This small molecule binds to this protein.
Small molecule (SMILES): CC(=O)N[C@H]1[C@H](O[C@H]2[C@H](O)[C@@H](NC(C)=O)CO[C@@H]2CO)O[C@H](CO)[C@@H](O)[C@@H]1O

Sequence of chain 29.G:
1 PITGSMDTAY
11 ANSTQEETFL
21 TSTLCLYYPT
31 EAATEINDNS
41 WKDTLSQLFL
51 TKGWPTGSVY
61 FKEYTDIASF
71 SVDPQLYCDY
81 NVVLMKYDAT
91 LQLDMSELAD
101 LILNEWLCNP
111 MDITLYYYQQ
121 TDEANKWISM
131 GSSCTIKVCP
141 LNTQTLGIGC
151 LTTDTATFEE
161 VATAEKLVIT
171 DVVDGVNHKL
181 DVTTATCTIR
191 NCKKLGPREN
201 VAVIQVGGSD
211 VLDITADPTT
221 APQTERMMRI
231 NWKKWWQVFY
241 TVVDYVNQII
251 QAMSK

Binding-site contacts:
Ligand atom C7 contacts residue ASN12 of chain 29.G at 3.9 Å.
Ligand atom C2 contacts residue ASN12 of chain 29.G at 3.3 Å.
Ligand atom N2 contacts residue ASN12 of chain 29.G at 3.8 Å.
Ligand atom O7 contacts residue ASN12 of chain 29.G at 3.6 Å.
Ligand atom C1 contacts residue ASN12 of chain 29.G at 2.2 Å.
Ligand atom O5 contacts residue ASN12 of chain 29.G at 2.7 Å (h-bond).
Ligand atom C5 contacts residue ASN12 of chain 29.G at 4.1 Å.